Sequence of chain 1.B:
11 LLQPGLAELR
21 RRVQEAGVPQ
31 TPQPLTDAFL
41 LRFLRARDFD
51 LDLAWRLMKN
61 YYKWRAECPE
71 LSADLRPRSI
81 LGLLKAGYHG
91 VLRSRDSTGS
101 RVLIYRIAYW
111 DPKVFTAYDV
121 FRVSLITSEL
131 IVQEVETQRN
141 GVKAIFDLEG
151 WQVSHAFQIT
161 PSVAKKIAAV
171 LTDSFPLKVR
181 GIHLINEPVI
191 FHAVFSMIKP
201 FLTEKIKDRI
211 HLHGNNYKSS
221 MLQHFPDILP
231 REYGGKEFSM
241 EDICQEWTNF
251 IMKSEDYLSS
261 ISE

The small molecule below binds the protein below.
Small molecule (SMILES): CCCC(=O)OC[C@H](CO[P](=O)(O)OC1[C@H](O)[C@H](OP(=O)(O)O)C(OP(=O)(O)O)[C@H](OP(=O)(O)O)[C@H]1O)O[C@H](O)CCC

Binding-site contacts:
Ligand atom OP6 contacts residue ALA46 of chain 1.B at 3.9 Å.
Ligand atom O5 contacts residue LYS205 of chain 1.B at 4.5 Å.
Ligand atom OP1 contacts residue THR203 of chain 1.B at 4.0 Å.
Ligand atom OP5 contacts residue ASP48 of chain 1.B at 4.1 Å.
Ligand atom O3 contacts residue ARG209 of chain 1.B at 3.4 Å (salt-bridge).
Ligand atom OP2 contacts residue LYS205 of chain 1.B at 4.4 Å.
Ligand atom OP9 contacts residue ARG209 of chain 1.B at 3.2 Å (salt-bridge).
Ligand atom O6 contacts residue LYS205 of chain 1.B at 3.8 Å.
Ligand atom P5 contacts residue LYS205 of chain 1.B at 3.9 Å.
Ligand atom P1 contacts residue THR203 of chain 1.B at 4.1 Å.
Ligand atom OP4 contacts residue ARG180 of chain 1.B at 2.9 Å (salt-bridge).
Ligand atom O3 contacts residue ILE206 of chain 1.B at 4.3 Å.
Ligand atom OP8 contacts residue LYS205 of chain 1.B at 2.6 Å (salt-bridge).
Ligand atom OP4 contacts residue LYS178 of chain 1.B at 3.6 Å.
Ligand atom C3 contacts residue ARG209 of chain 1.B at 3.7 Å.
Ligand atom OP4 contacts residue VAL179 of chain 1.B at 4.4 Å.
Ligand atom O4 contacts residue ARG209 of chain 1.B at 3.1 Å (salt-bridge).
Ligand atom OP2 contacts residue ILE206 of chain 1.B at 3.6 Å.
Ligand atom P4 contacts residue ARG209 of chain 1.B at 3.8 Å.
Ligand atom C2 contacts residue ILE206 of chain 1.B at 4.1 Å (hydrophobic).
Ligand atom OP4 contacts residue ARG209 of chain 1.B at 2.8 Å (salt-bridge).
Ligand atom OP5 contacts residue ARG180 of chain 1.B at 3.0 Å (salt-bridge).
Ligand atom C5 contacts residue LYS205 of chain 1.B at 4.0 Å.
Ligand atom C5 contacts residue ARG209 of chain 1.B at 4.3 Å.
Ligand atom C6 contacts residue LYS205 of chain 1.B at 4.4 Å.
Ligand atom OP3 contacts residue ILE206 of chain 1.B at 3.8 Å.
Ligand atom OP2 contacts residue THR203 of chain 1.B at 2.6 Å (h-bond).
Ligand atom OP5 contacts residue LYS178 of chain 1.B at 3.5 Å.
Ligand atom P4 contacts residue ARG180 of chain 1.B at 3.8 Å.
Ligand atom P1 contacts residue ILE206 of chain 1.B at 4.4 Å.
Ligand atom P4 contacts residue LYS178 of chain 1.B at 4.0 Å.
Ligand atom C3 contacts residue ILE206 of chain 1.B at 4.1 Å (hydrophobic).
Ligand atom OP6 contacts residue ARG47 of chain 1.B at 4.4 Å.
Ligand atom OP9 contacts residue LYS205 of chain 1.B at 3.7 Å.
Ligand atom OP6 contacts residue LYS178 of chain 1.B at 3.5 Å.
Ligand atom C4 contacts residue ARG209 of chain 1.B at 3.9 Å.